Sequence of chain 2.H:
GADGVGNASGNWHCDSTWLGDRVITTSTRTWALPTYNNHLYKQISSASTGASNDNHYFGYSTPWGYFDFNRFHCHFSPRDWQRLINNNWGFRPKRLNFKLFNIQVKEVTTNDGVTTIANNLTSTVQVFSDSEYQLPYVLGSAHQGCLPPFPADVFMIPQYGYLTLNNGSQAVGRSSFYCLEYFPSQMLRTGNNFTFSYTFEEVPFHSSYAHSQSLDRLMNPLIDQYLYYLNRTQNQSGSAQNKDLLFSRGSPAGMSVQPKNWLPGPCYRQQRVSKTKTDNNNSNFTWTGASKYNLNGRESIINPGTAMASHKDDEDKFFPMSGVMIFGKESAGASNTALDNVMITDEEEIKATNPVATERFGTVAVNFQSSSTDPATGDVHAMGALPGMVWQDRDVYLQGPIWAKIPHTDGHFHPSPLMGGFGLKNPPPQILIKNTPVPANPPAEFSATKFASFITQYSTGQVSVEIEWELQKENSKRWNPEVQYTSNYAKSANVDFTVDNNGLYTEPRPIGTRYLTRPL

The protein below binds the small molecule below.
Small molecule (SMILES): Nc1ccnc(=O)[nH]1

Sequence of chain 2.D:
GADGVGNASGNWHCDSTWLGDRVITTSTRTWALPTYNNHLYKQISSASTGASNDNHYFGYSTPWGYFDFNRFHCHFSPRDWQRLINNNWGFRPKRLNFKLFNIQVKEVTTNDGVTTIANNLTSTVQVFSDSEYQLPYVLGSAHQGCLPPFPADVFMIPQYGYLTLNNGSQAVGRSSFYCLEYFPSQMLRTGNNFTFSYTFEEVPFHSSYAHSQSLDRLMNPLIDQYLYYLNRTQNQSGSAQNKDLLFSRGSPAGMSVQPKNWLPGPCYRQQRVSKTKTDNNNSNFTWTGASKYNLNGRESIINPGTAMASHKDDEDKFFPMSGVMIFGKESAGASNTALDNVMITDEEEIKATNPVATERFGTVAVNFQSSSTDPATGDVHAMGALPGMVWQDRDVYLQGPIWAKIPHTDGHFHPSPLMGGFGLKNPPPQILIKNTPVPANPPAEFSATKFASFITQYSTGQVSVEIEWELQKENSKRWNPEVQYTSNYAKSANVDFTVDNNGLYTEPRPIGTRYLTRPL

Binding-site contacts:
Ligand atom N4 contacts residue HIS630 of chain 2.H at 3.0 Å.
Ligand atom O2 contacts residue GLY627 of chain 2.D at 3.4 Å.
Ligand atom C2 contacts residue GLY627 of chain 2.D at 4.1 Å.
Ligand atom C4 contacts residue HIS630 of chain 2.H at 3.2 Å.
Ligand atom N3 contacts residue HIS628 of chain 2.D at 4.3 Å.
Ligand atom N1 contacts residue HIS628 of chain 2.D at 2.3 Å (h-bond).
Ligand atom C6 contacts residue HIS628 of chain 2.D at 2.7 Å.
Ligand atom C5 contacts residue HIS628 of chain 2.D at 3.9 Å.
Ligand atom C5 contacts residue HIS630 of chain 2.H at 4.3 Å.
Ligand atom N1 contacts residue HIS630 of chain 2.H at 4.2 Å.
Ligand atom N3 contacts residue HIS630 of chain 2.H at 2.6 Å (h-bond).
Ligand atom C5 contacts residue PHE629 of chain 2.H at 4.0 Å (hydrophobic).
Ligand atom O2 contacts residue HIS630 of chain 2.H at 3.5 Å.
Ligand atom O2 contacts residue ASP626 of chain 2.D at 3.6 Å (salt-bridge).
Ligand atom C2 contacts residue HIS630 of chain 2.H at 3.2 Å.
Ligand atom C2 contacts residue HIS628 of chain 2.D at 3.3 Å.
Ligand atom N1 contacts residue PHE629 of chain 2.D at 4.2 Å.
Ligand atom C4 contacts residue HIS628 of chain 2.D at 4.5 Å.
Ligand atom O2 contacts residue HIS628 of chain 2.D at 3.4 Å (h-bond).
Ligand atom N4 contacts residue PRO631 of chain 2.H at 4.4 Å.
Ligand atom C6 contacts residue PHE629 of chain 2.D at 4.0 Å (hydrophobic).
Ligand atom N4 contacts residue PHE629 of chain 2.H at 4.4 Å.
Ligand atom N1 contacts residue TRP607 of chain 2.H at 4.5 Å.